Sequence of chain 1.E:
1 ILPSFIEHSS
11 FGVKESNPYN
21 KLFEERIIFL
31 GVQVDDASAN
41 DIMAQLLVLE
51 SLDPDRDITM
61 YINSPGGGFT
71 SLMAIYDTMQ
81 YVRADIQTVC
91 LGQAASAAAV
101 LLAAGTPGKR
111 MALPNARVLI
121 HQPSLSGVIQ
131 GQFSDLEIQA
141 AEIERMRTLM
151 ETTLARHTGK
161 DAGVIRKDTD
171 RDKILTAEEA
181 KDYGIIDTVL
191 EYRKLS

Sequence of chain 1.F:
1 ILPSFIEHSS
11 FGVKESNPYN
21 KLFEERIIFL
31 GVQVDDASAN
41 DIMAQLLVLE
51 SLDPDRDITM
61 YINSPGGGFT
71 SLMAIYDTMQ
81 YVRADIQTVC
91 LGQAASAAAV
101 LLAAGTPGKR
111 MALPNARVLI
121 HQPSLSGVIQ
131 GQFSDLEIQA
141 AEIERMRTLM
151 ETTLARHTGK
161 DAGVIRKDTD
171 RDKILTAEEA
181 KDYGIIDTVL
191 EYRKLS

Binding-site contacts:
Ligand atom F1 contacts residue LEU47 of chain 1.E at 3.6 Å.
Ligand atom C7 contacts residue TYR61 of chain 1.F at 3.7 Å (hydrophobic).
Ligand atom CE2 contacts residue LEU113 of chain 1.F at 3.7 Å (hydrophobic).
Ligand atom C2 contacts residue GLU25 of chain 1.F at 3.4 Å.
Ligand atom CD contacts residue MET111 of chain 1.F at 3.5 Å (hydrophobic).
Ligand atom CG contacts residue MET111 of chain 1.F at 3.7 Å (hydrophobic).
Ligand atom C1 contacts residue LYS21 of chain 1.F at 3.3 Å.
Ligand atom F2 contacts residue TYR81 of chain 1.E at 2.6 Å.
Ligand atom N contacts residue TYR61 of chain 1.F at 2.9 Å (h-bond).
Ligand atom CB contacts residue GLN87 of chain 1.F at 3.2 Å.
Ligand atom CB contacts residue MET111 of chain 1.F at 3.5 Å (hydrophobic).
Ligand atom F1 contacts residue LEU91 of chain 1.F at 3.1 Å.
Ligand atom CE2 contacts residue TYR81 of chain 1.E at 3.4 Å (hydrophobic).
Ligand atom CE contacts residue MET111 of chain 1.F at 3.8 Å (hydrophobic).
Ligand atom CE1 contacts residue LEU91 of chain 1.F at 3.5 Å (hydrophobic).
Ligand atom O contacts residue THR59 of chain 1.F at 3.8 Å.
Ligand atom C2 contacts residue SER51 of chain 1.E at 3.5 Å.
Ligand atom CG contacts residue ARG193 of chain 1.F at 3.8 Å.
Ligand atom CE contacts residue LEU190 of chain 1.F at 3.8 Å (hydrophobic).
Ligand atom CD contacts residue ILE27 of chain 1.F at 3.8 Å (hydrophobic).
Ligand atom CB contacts residue TYR61 of chain 1.F at 3.6 Å (hydrophobic).
Ligand atom CA contacts residue GLN87 of chain 1.F at 3.0 Å.
Ligand atom CZ contacts residue THR78 of chain 1.E at 3.6 Å.
Ligand atom CA contacts residue TYR81 of chain 1.E at 3.7 Å (hydrophobic).
Ligand atom O contacts residue TYR81 of chain 1.E at 3.6 Å.
Ligand atom CD1 contacts residue TYR61 of chain 1.F at 3.3 Å (hydrophobic).
Ligand atom F1 contacts residue TYR61 of chain 1.F at 3.6 Å.
Ligand atom CE contacts residue GLU25 of chain 1.F at 2.6 Å.
Ligand atom F2 contacts residue THR78 of chain 1.E at 3.8 Å.
Ligand atom N contacts residue TYR81 of chain 1.E at 3.6 Å.
Ligand atom CD2 contacts residue TYR81 of chain 1.E at 3.1 Å (hydrophobic).
Ligand atom CD contacts residue ARG193 of chain 1.F at 3.6 Å.
Ligand atom C6 contacts residue TYR61 of chain 1.F at 3.6 Å (hydrophobic).
Ligand atom O contacts residue GLN87 of chain 1.F at 3.2 Å (h-bond).
Ligand atom F2 contacts residue LEU113 of chain 1.F at 3.4 Å.
Ligand atom O contacts residue TYR81 of chain 1.E at 3.4 Å (h-bond).
Ligand atom C3 contacts residue SER51 of chain 1.E at 3.6 Å.
Ligand atom O contacts residue TYR61 of chain 1.F at 2.9 Å (h-bond).
Ligand atom C contacts residue TYR81 of chain 1.E at 3.4 Å (hydrophobic).
Ligand atom C1 contacts residue SER51 of chain 1.E at 3.6 Å.

This small molecule binds to this protein.
Small molecule (SMILES): CC/C=C/C=C/C(=O)N[C@@H](Cc1cc(F)cc(F)c1)C(=O)N[C@@H]1C(=O)N2CCC[C@H]2C(=O)N2CCCC[C@H]2C(=O)N[C@@H](C)C(=O)N2C[C@H](C)C[C@H]2C(=O)O[C@H]1C